Sequence of chain 1.B:
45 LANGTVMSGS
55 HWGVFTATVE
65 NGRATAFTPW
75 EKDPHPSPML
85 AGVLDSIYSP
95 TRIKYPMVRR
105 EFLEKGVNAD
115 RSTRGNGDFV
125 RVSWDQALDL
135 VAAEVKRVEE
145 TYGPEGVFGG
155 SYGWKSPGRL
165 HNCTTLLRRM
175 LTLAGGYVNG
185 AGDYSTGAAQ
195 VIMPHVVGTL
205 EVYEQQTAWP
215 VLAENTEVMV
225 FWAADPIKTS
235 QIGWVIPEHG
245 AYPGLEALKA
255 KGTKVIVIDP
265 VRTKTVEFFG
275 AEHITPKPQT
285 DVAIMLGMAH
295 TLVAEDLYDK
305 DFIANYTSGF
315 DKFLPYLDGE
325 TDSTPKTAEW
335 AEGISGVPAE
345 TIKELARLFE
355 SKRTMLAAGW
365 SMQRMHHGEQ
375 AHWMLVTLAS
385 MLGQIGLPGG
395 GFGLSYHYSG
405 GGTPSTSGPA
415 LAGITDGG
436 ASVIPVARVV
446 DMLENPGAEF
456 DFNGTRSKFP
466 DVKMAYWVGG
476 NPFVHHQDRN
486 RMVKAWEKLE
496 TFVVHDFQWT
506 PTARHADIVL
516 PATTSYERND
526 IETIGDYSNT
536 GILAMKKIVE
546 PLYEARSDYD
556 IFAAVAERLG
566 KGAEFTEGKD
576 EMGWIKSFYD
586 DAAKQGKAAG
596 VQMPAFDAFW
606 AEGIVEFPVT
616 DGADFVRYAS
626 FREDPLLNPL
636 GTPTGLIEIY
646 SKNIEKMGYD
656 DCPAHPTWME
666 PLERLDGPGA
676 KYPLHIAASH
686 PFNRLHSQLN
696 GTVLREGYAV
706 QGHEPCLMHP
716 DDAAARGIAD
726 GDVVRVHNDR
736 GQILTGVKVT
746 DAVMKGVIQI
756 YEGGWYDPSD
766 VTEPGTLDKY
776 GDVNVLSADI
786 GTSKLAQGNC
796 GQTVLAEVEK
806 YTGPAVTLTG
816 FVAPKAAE

Binding-site contacts:
Ligand atom S12 contacts residue 2MO1 of chain 1.I at 2.4 Å (h-bond).
Ligand atom N2 contacts residue HIS500 of chain 1.B at 3.0 Å (h-bond).
Ligand atom C12 contacts residue 2MO1 of chain 1.I at 3.3 Å.
Ligand atom O17 contacts residue HIS685 of chain 1.B at 2.9 Å (h-bond).
Ligand atom C2' contacts residue ASP501 of chain 1.B at 3.4 Å.
Ligand atom S13 contacts residue HIS685 of chain 1.B at 3.4 Å.
Ligand atom O4' contacts residue GLY474 of chain 1.B at 3.2 Å.
Ligand atom N19 contacts residue GLY796 of chain 1.B at 2.9 Å (h-bond).
Ligand atom C5' contacts residue GLY474 of chain 1.B at 3.2 Å.
Ligand atom O3' contacts residue ASP501 of chain 1.B at 2.8 Å (salt-bridge).
Ligand atom N15 contacts residue HIS685 of chain 1.B at 3.1 Å (h-bond).
Ligand atom O2A contacts residue GLY157 of chain 1.B at 3.0 Å.
Ligand atom O6 contacts residue ARG523 of chain 1.B at 2.9 Å (salt-bridge).
Ligand atom S13 contacts residue PGD1 of chain 1.H at 3.3 Å (h-bond).
Ligand atom S12 contacts residue TRP158 of chain 1.B at 3.3 Å (h-bond).
Ligand atom O1B contacts residue GLN693 of chain 1.B at 3.3 Å (h-bond).
Ligand atom N18 contacts residue ALA683 of chain 1.B at 3.0 Å (h-bond).
Ligand atom N22 contacts residue HIS480 of chain 1.B at 2.9 Å (h-bond).
Ligand atom O1B contacts residue SER692 of chain 1.B at 2.5 Å (h-bond).
Ligand atom O17 contacts residue ARG368 of chain 1.B at 3.3 Å (salt-bridge).
Ligand atom S13 contacts residue 2MO1 of chain 1.I at 2.5 Å.
Ligand atom N20 contacts residue ASN779 of chain 1.B at 3.1 Å (h-bond).
Ligand atom O2A contacts residue TRP158 of chain 1.B at 2.6 Å (h-bond).
Ligand atom N7 contacts residue SER160 of chain 1.B at 2.7 Å (h-bond).
Ligand atom S12 contacts residue TYR156 of chain 1.B at 3.3 Å (h-bond).
Ligand atom N19 contacts residue ASN779 of chain 1.B at 2.9 Å (h-bond).
Ligand atom O17 contacts residue GLN797 of chain 1.B at 3.2 Å (h-bond).
Ligand atom N2 contacts residue ASP553 of chain 1.B at 2.8 Å (salt-bridge).
Ligand atom O2B contacts residue GLN693 of chain 1.B at 2.7 Å (h-bond).
Ligand atom O17 contacts residue ALA683 of chain 1.B at 3.4 Å (h-bond).
Ligand atom N1 contacts residue ASP553 of chain 1.B at 2.8 Å (salt-bridge).
Ligand atom N7 contacts residue LYS159 of chain 1.B at 3.4 Å.
Ligand atom O1A contacts residue HIS480 of chain 1.B at 2.5 Å (h-bond).
Ligand atom C1' contacts residue ASP501 of chain 1.B at 3.1 Å.
Ligand atom O1B contacts residue HIS691 of chain 1.B at 3.3 Å.
Ligand atom S13 contacts residue SER189 of chain 1.B at 3.2 Å (h-bond).
Ligand atom O2' contacts residue ASP501 of chain 1.B at 2.6 Å (salt-bridge).
Ligand atom O3A contacts residue HIS480 of chain 1.B at 3.3 Å.
Ligand atom O1A contacts residue ASN476 of chain 1.B at 2.8 Å (h-bond).
Ligand atom O2B contacts residue TRP158 of chain 1.B at 3.1 Å.

The protein below binds the small molecule below.
Small molecule (SMILES): NC1=NC(=O)C2=N[C@H]3C(S)=C(S)[C@@H](CO[P](=O)(O)O[P](=O)(O)OC[C@H]4O[C@@H](n5cnc6c(=O)[nH]c(N)nc65)[C@H](O)[C@@H]4O)O[C@H]3NC2=N1